Binding-site contacts:
Ligand atom NE contacts residue LYS293 of chain 2.A at 3.9 Å.
Ligand atom NH2 contacts residue ALA288 of chain 2.A at 3.2 Å (h-bond).
Ligand atom NE contacts residue ALA288 of chain 2.A at 3.6 Å (h-bond).
Ligand atom CZ contacts residue ALA288 of chain 2.A at 3.4 Å (hydrophobic).
Ligand atom O contacts residue HIS270 of chain 2.A at 3.3 Å.
Ligand atom CZ contacts residue SER233 of chain 2.A at 3.5 Å.
Ligand atom C contacts residue HIS270 of chain 2.A at 3.7 Å.
Ligand atom CD contacts residue ASP287 of chain 2.A at 3.5 Å.
Ligand atom NH1 contacts residue THR292 of chain 2.A at 3.5 Å (h-bond).
Ligand atom N contacts residue LEU284 of chain 2.A at 2.7 Å (h-bond).
Ligand atom C contacts residue TRP25 of chain 2.A at 3.8 Å (hydrophobic).
Ligand atom C contacts residue LYS211 of chain 2.A at 3.3 Å.
Ligand atom NH1 contacts residue GLU283 of chain 2.A at 3.3 Å (salt-bridge).
Ligand atom N contacts residue GLU283 of chain 2.A at 2.7 Å (salt-bridge).
Ligand atom OXT contacts residue LYS211 of chain 2.A at 3.2 Å (salt-bridge).
Ligand atom NH1 contacts residue GLY291 of chain 2.A at 2.9 Å (h-bond).
Ligand atom CD contacts residue GLU283 of chain 2.A at 3.8 Å.
Ligand atom CA contacts residue THR286 of chain 2.A at 3.7 Å.
Ligand atom NE contacts residue GLY289 of chain 2.A at 3.7 Å.
Ligand atom NH2 contacts residue SER233 of chain 2.A at 2.8 Å (h-bond).
Ligand atom NE contacts residue GLU283 of chain 2.A at 2.7 Å (salt-bridge).
Ligand atom CA contacts residue GLU283 of chain 2.A at 3.6 Å.
Ligand atom OXT contacts residue GLU283 of chain 2.A at 3.3 Å (salt-bridge).
Ligand atom CZ contacts residue LYS293 of chain 2.A at 3.7 Å.
Ligand atom N contacts residue THR286 of chain 2.A at 2.8 Å (h-bond).
Ligand atom NH1 contacts residue SER233 of chain 2.A at 3.3 Å (h-bond).
Ligand atom CZ contacts residue GLU283 of chain 2.A at 3.4 Å.
Ligand atom O contacts residue TRP25 of chain 2.A at 3.8 Å.
Ligand atom O contacts residue LYS211 of chain 2.A at 2.8 Å (salt-bridge).
Ligand atom N contacts residue TRP25 of chain 2.A at 3.6 Å.
Ligand atom OXT contacts residue LEU284 of chain 2.A at 3.6 Å.
Ligand atom CG contacts residue GLU283 of chain 2.A at 3.3 Å.
Ligand atom O contacts residue LYS293 of chain 2.A at 2.8 Å (salt-bridge).
Ligand atom NH1 contacts residue LYS293 of chain 2.A at 3.5 Å (salt-bridge).
Ligand atom C contacts residue GLU283 of chain 2.A at 3.7 Å.
Ligand atom CB contacts residue THR286 of chain 2.A at 3.6 Å.
Ligand atom CD contacts residue ALA288 of chain 2.A at 3.8 Å (hydrophobic).
Ligand atom CA contacts residue TRP25 of chain 2.A at 3.5 Å (hydrophobic).
Ligand atom OXT contacts residue HIS270 of chain 2.A at 3.6 Å.
Ligand atom CB contacts residue ASP287 of chain 2.A at 3.7 Å.

Sequence of chain 2.A:
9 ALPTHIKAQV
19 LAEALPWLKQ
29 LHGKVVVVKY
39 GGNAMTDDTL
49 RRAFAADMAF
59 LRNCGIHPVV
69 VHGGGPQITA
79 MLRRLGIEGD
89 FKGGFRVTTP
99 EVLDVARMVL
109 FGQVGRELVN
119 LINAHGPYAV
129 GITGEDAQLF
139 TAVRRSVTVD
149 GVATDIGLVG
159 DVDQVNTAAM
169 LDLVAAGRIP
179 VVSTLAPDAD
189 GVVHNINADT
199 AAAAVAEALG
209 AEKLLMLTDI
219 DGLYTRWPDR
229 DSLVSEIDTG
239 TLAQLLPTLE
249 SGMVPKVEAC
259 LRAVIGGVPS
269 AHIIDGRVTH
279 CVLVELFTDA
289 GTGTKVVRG

A small-molecule ligand and the protein it binds are described below.
Small molecule (SMILES): NC(=[NH2+])NCCC[C@H](N)C(=O)O